Binding-site contacts:
Ligand atom C8 contacts residue THR199 of chain 1.A at 3.2 Å.
Ligand atom N3 contacts residue HIS94 of chain 1.A at 3.2 Å (h-bond).
Ligand atom C6 contacts residue LEU197 of chain 1.A at 3.8 Å (hydrophobic).
Ligand atom O2 contacts residue ZN1 of chain 1.B at 3.0 Å.
Ligand atom C6 contacts residue GOL1 of chain 1.C at 3.8 Å.
Ligand atom C51 contacts residue PRO201 of chain 1.A at 3.7 Å (hydrophobic).
Ligand atom C7 contacts residue GOL1 of chain 1.C at 3.9 Å.
Ligand atom N7 contacts residue PHE130 of chain 1.A at 3.5 Å.
Ligand atom C61 contacts residue PHE130 of chain 1.A at 3.8 Å (hydrophobic).
Ligand atom O2 contacts residue HIS119 of chain 1.A at 3.5 Å (h-bond).
Ligand atom O1 contacts residue TRP208 of chain 1.A at 3.5 Å.
Ligand atom S1 contacts residue ZN1 of chain 1.B at 3.1 Å.
Ligand atom O2 contacts residue VAL121 of chain 1.A at 3.8 Å.
Ligand atom S1 contacts residue HIS119 of chain 1.A at 4.0 Å.
Ligand atom C5 contacts residue VAL121 of chain 1.A at 4.0 Å (hydrophobic).
Ligand atom C5 contacts residue LEU197 of chain 1.A at 3.9 Å (hydrophobic).
Ligand atom O1 contacts residue LEU197 of chain 1.A at 3.4 Å.
Ligand atom C9 contacts residue GOL1 of chain 1.C at 4.0 Å.
Ligand atom C1 contacts residue PHE130 of chain 1.A at 3.5 Å (hydrophobic).
Ligand atom S1 contacts residue HIS94 of chain 1.A at 3.9 Å.
Ligand atom C5 contacts residue GOL1 of chain 1.C at 3.8 Å.
Ligand atom N7 contacts residue LEU197 of chain 1.A at 3.8 Å.
Ligand atom C9 contacts residue LEU197 of chain 1.A at 3.7 Å (hydrophobic).
Ligand atom O2 contacts residue VAL142 of chain 1.A at 3.8 Å.
Ligand atom C9 contacts residue THR199 of chain 1.A at 3.3 Å.
Ligand atom N3 contacts residue HIS119 of chain 1.A at 3.4 Å (h-bond).
Ligand atom C8 contacts residue LEU197 of chain 1.A at 3.8 Å (hydrophobic).
Ligand atom N3 contacts residue ZN1 of chain 1.B at 1.9 Å.
Ligand atom C41 contacts residue PRO201 of chain 1.A at 3.5 Å (hydrophobic).
Ligand atom S1 contacts residue THR198 of chain 1.A at 3.9 Å.
Ligand atom C4 contacts residue GOL1 of chain 1.C at 3.9 Å.
Ligand atom C81 contacts residue LEU197 of chain 1.A at 3.7 Å (hydrophobic).
Ligand atom O1 contacts residue THR198 of chain 1.A at 3.0 Å (h-bond).
Ligand atom N3 contacts residue THR198 of chain 1.A at 2.8 Å (h-bond).
Ligand atom C91 contacts residue PRO201 of chain 1.A at 3.9 Å (hydrophobic).
Ligand atom C8 contacts residue GOL1 of chain 1.C at 3.9 Å.
Ligand atom N3 contacts residue HIS96 of chain 1.A at 3.3 Å (h-bond).
Ligand atom C4 contacts residue LEU197 of chain 1.A at 4.0 Å (hydrophobic).
Ligand atom O2 contacts residue HIS94 of chain 1.A at 3.2 Å.
Ligand atom C7 contacts residue LEU197 of chain 1.A at 3.8 Å (hydrophobic).

The protein below binds the small molecule below.
Small molecule (SMILES): NS(=O)(=O)c1ccc(-c2cc3ccccc3[nH]2)cc1

Sequence of chain 1.A:
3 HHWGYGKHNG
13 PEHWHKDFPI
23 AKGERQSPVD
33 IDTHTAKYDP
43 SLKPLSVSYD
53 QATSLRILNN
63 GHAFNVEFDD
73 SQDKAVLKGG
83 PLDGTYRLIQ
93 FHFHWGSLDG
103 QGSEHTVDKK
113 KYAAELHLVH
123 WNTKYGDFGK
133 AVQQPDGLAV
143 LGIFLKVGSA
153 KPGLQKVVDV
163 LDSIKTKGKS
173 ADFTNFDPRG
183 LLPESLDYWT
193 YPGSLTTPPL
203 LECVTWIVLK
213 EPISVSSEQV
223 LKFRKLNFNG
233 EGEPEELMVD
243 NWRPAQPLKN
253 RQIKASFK